Binding-site contacts:
Ligand atom C3 contacts residue GLU155 of chain 1.A at 4.3 Å.
Ligand atom O8 contacts residue ILE303 of chain 1.A at 4.1 Å.
Ligand atom C2 contacts residue VAL15 of chain 1.A at 4.0 Å (hydrophobic).
Ligand atom O8 contacts residue SER14 of chain 1.A at 3.7 Å.
Ligand atom C7 contacts residue VAL15 of chain 1.A at 4.5 Å (hydrophobic).
Ligand atom C5 contacts residue ILE303 of chain 1.A at 4.3 Å (hydrophobic).
Ligand atom C7 contacts residue ILE303 of chain 1.A at 4.0 Å (hydrophobic).
Ligand atom C3 contacts residue LEU152 of chain 1.A at 3.7 Å (hydrophobic).
Ligand atom C3 contacts residue TYR306 of chain 1.A at 4.0 Å (hydrophobic).
Ligand atom C2 contacts residue GLU155 of chain 1.A at 3.4 Å.
Ligand atom C7 contacts residue PHE18 of chain 1.A at 4.3 Å (hydrophobic).
Ligand atom C8 contacts residue SER14 of chain 1.A at 3.7 Å.
Ligand atom C5 contacts residue TYR306 of chain 1.A at 4.0 Å (hydrophobic).
Ligand atom C2 contacts residue PHE100 of chain 1.A at 4.4 Å (hydrophobic).
Ligand atom C6 contacts residue TYR306 of chain 1.A at 3.7 Å (hydrophobic).
Ligand atom C5 contacts residue VAL15 of chain 1.A at 3.9 Å (hydrophobic).
Ligand atom C1 contacts residue PHE100 of chain 1.A at 3.8 Å (hydrophobic).
Ligand atom C4 contacts residue PHE18 of chain 1.A at 3.7 Å (hydrophobic).
Ligand atom C1 contacts residue LEU152 of chain 1.A at 3.1 Å (hydrophobic).
Ligand atom C6 contacts residue PHE18 of chain 1.A at 4.2 Å (hydrophobic).
Ligand atom C3 contacts residue PHE100 of chain 1.A at 4.2 Å (hydrophobic).
Ligand atom C2 contacts residue LEU152 of chain 1.A at 4.2 Å (hydrophobic).
Ligand atom N contacts residue PHE18 of chain 1.A at 4.2 Å.
Ligand atom C2 contacts residue PHE18 of chain 1.A at 4.4 Å (hydrophobic).
Ligand atom C1 contacts residue GLU155 of chain 1.A at 3.0 Å.
Ligand atom C4 contacts residue TYR306 of chain 1.A at 3.8 Å (hydrophobic).
Ligand atom C4 contacts residue VAL15 of chain 1.A at 4.4 Å (hydrophobic).
Ligand atom C7 contacts residue SER14 of chain 1.A at 3.7 Å.
Ligand atom N contacts residue TYR306 of chain 1.A at 4.3 Å.
Ligand atom C1 contacts residue TYR156 of chain 1.A at 4.0 Å (hydrophobic).

The protein below binds the small molecule below.
Small molecule (SMILES): CCCCCCCC(=O)N(C)C[C@H](O)[C@H](O)[C@H](O)[C@H](O)CO

Sequence of chain 1.A:
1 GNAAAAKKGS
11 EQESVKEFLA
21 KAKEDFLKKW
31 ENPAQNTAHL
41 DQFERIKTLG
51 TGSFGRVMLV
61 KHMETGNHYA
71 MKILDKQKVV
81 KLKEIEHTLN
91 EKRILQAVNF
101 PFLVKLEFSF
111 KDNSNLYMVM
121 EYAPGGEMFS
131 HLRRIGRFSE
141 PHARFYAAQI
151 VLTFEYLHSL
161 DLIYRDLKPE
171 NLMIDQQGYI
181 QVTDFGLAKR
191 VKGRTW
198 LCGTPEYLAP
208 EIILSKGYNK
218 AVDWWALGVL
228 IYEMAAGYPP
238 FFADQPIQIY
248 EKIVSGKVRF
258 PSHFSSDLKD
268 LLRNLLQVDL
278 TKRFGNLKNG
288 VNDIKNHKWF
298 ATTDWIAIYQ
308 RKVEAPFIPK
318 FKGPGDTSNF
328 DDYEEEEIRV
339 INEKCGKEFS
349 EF